Binding-site contacts:
Ligand atom C10 contacts residue LEU274 of chain 1.A at 3.7 Å (hydrophobic).
Ligand atom C18 contacts residue ARG234 of chain 1.A at 3.1 Å.
Ligand atom C2 contacts residue GLN267 of chain 1.A at 4.4 Å.
Ligand atom O14 contacts residue GLN267 of chain 1.A at 4.4 Å.
Ligand atom O22 contacts residue VAL230 of chain 1.A at 2.9 Å.
Ligand atom C10 contacts residue ILE226 of chain 1.A at 4.2 Å (hydrophobic).
Ligand atom O22 contacts residue ARG234 of chain 1.A at 3.0 Å (salt-bridge).
Ligand atom O12 contacts residue TYR249 of chain 1.A at 3.8 Å.
Ligand atom O21 contacts residue ARG234 of chain 1.A at 3.2 Å (salt-bridge).
Ligand atom O20 contacts residue GLN267 of chain 1.A at 4.4 Å.
Ligand atom C3 contacts residue GLN267 of chain 1.A at 3.4 Å.
Ligand atom C8 contacts residue LEU274 of chain 1.A at 4.2 Å (hydrophobic).
Ligand atom C2 contacts residue TYR249 of chain 1.A at 4.5 Å (hydrophobic).
Ligand atom C9 contacts residue VAL164 of chain 1.A at 4.0 Å (hydrophobic).
Ligand atom C2 contacts residue VAL230 of chain 1.A at 4.4 Å (hydrophobic).
Ligand atom C18 contacts residue VAL230 of chain 1.A at 4.2 Å (hydrophobic).
Ligand atom C10 contacts residue LEU271 of chain 1.A at 3.9 Å (hydrophobic).
Ligand atom O20 contacts residue GLU263 of chain 1.A at 3.9 Å.
Ligand atom C9 contacts residue ILE246 of chain 1.A at 4.0 Å (hydrophobic).
Ligand atom C1 contacts residue VAL230 of chain 1.A at 3.6 Å (hydrophobic).
Ligand atom C7 contacts residue TYR249 of chain 1.A at 3.6 Å (hydrophobic).
Ligand atom C3 contacts residue TYR249 of chain 1.A at 3.8 Å (hydrophobic).
Ligand atom O21 contacts residue GLU231 of chain 1.A at 3.3 Å (salt-bridge).
Ligand atom C13 contacts residue ARG234 of chain 1.A at 4.4 Å.
Ligand atom C4 contacts residue GLN267 of chain 1.A at 4.0 Å.
Ligand atom C4 contacts residue TYR249 of chain 1.A at 4.4 Å (hydrophobic).
Ligand atom C5 contacts residue TYR249 of chain 1.A at 3.7 Å (hydrophobic).
Ligand atom C9 contacts residue LEU274 of chain 1.A at 3.7 Å (hydrophobic).
Ligand atom C9 contacts residue PHE245 of chain 1.A at 4.4 Å (hydrophobic).
Ligand atom C17 contacts residue ARG234 of chain 1.A at 3.8 Å.
Ligand atom C11 contacts residue ILE226 of chain 1.A at 3.8 Å (hydrophobic).
Ligand atom C8 contacts residue TYR249 of chain 1.A at 4.4 Å (hydrophobic).
Ligand atom O12 contacts residue ARG234 of chain 1.A at 4.4 Å.
Ligand atom C8 contacts residue ILE246 of chain 1.A at 4.4 Å (hydrophobic).
Ligand atom C8 contacts residue ILE270 of chain 1.A at 4.2 Å (hydrophobic).
Ligand atom C11 contacts residue VAL230 of chain 1.A at 4.5 Å (hydrophobic).
Ligand atom C1 contacts residue TYR249 of chain 1.A at 3.8 Å (hydrophobic).
Ligand atom C11 contacts residue LEU271 of chain 1.A at 4.1 Å (hydrophobic).
Ligand atom C8 contacts residue PHE245 of chain 1.A at 3.6 Å (hydrophobic).
Ligand atom O12 contacts residue GLN267 of chain 1.A at 4.2 Å.

Sequence of chain 1.A:
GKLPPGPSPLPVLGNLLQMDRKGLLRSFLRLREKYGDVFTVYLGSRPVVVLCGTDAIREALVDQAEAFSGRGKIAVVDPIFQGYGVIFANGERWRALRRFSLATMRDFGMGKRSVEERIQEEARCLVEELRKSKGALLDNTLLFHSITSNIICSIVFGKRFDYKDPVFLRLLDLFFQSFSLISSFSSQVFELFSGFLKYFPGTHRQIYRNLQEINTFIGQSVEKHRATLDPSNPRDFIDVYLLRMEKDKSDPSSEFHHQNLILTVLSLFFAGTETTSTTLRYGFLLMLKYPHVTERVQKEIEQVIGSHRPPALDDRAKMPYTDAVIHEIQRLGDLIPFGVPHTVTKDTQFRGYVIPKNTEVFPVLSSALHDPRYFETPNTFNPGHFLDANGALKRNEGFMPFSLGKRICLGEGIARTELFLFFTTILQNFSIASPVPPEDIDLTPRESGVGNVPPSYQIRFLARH

A protein and the small-molecule ligand that binds it are described below.
Small molecule (SMILES): OC[C@H]1O[C@H](O[C@H]2[C@H](O)[C@@H](O)[C@H](OCCCCCC3CCCCC3)O[C@@H]2CO)[C@H](O)[C@@H](O)[C@@H]1O